Binding-site contacts:
Ligand atom N4 contacts residue ASN81 of chain 1.A at 2.6 Å (h-bond).
Ligand atom O3 contacts residue GLN115 of chain 1.A at 3.2 Å (h-bond).
Ligand atom C61 contacts residue PRO104 of chain 1.A at 3.7 Å (hydrophobic).
Ligand atom O12 contacts residue CO1 of chain 1.C at 1.9 Å.
Ligand atom O11 contacts residue CO1 of chain 1.C at 2.2 Å.
Ligand atom O6 contacts residue VAL112 of chain 1.A at 3.2 Å.
Ligand atom O21 contacts residue SER66 of chain 1.A at 3.5 Å (h-bond).
Ligand atom C11 contacts residue CO1 of chain 1.C at 3.1 Å.
Ligand atom O6 contacts residue PRO104 of chain 1.A at 3.2 Å.
Ligand atom C1A contacts residue PRO104 of chain 1.A at 3.6 Å (hydrophobic).
Ligand atom C3 contacts residue HIS63 of chain 1.A at 3.7 Å.
Ligand atom O10 contacts residue PRO104 of chain 1.A at 3.7 Å.
Ligand atom C41 contacts residue SER137 of chain 1.A at 3.6 Å.
Ligand atom C7 contacts residue LEU169 of chain 2.A at 3.8 Å (hydrophobic).
Ligand atom C9 contacts residue ARG103 of chain 1.A at 3.7 Å.
Ligand atom N21 contacts residue VAL112 of chain 1.A at 3.7 Å.
Ligand atom C1B contacts residue CO1 of chain 1.C at 3.3 Å.
Ligand atom O1 contacts residue VAL112 of chain 1.A at 3.4 Å.
Ligand atom C43 contacts residue ILE133 of chain 1.A at 3.8 Å (hydrophobic).
Ligand atom C10 contacts residue PRO104 of chain 1.A at 3.4 Å (hydrophobic).
Ligand atom C9 contacts residue LEU173 of chain 2.A at 3.7 Å (hydrophobic).
Ligand atom O10 contacts residue ARG103 of chain 1.A at 3.3 Å.
Ligand atom O21 contacts residue GLN115 of chain 1.A at 3.1 Å (h-bond).
Ligand atom O12 contacts residue HIS99 of chain 1.A at 2.8 Å (h-bond).
Ligand atom C4 contacts residue ASN81 of chain 1.A at 3.6 Å.
Ligand atom C12 contacts residue CO1 of chain 1.C at 2.9 Å.
Ligand atom O1C contacts residue PHE85 of chain 1.A at 3.4 Å.
Ligand atom O21 contacts residue HIS63 of chain 1.A at 3.2 Å (h-bond).
Ligand atom C3 contacts residue GLN115 of chain 1.A at 3.5 Å.
Ligand atom C43 contacts residue ASN81 of chain 1.A at 3.0 Å.
Ligand atom C42 contacts residue PHE85 of chain 1.A at 3.3 Å (hydrophobic).
Ligand atom C42 contacts residue ASN81 of chain 1.A at 3.3 Å.
Ligand atom C21 contacts residue HIS63 of chain 1.A at 3.8 Å.
Ligand atom O10 contacts residue THR102 of chain 1.A at 3.6 Å.
Ligand atom C5 contacts residue GLN115 of chain 1.A at 3.6 Å.
Ligand atom C43 contacts residue SER137 of chain 1.A at 3.3 Å.
Ligand atom O3 contacts residue HIS63 of chain 1.A at 2.8 Å (h-bond).
Ligand atom C9 contacts residue MET176 of chain 2.A at 3.4 Å (hydrophobic).
Ligand atom C4 contacts residue GLN115 of chain 1.A at 3.5 Å.
Ligand atom O3 contacts residue ASN81 of chain 1.A at 2.7 Å (h-bond).

Sequence of chain 1.A:
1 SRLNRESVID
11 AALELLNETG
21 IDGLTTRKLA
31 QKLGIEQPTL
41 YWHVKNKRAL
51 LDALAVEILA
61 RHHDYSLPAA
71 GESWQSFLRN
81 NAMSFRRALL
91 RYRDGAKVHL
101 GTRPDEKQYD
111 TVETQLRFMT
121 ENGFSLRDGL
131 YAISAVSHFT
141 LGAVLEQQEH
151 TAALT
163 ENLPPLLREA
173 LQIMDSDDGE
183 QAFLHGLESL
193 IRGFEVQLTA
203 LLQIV

This protein binds this small molecule.
Small molecule (SMILES): CN(C)C1C(O)=C(C(N)=O)C(=O)[C@@]2(O)C(O)=C3C(=O)c4c(O)cccc4[C@@](C)(O)[C@H]3C[C@@H]12

Sequence of chain 2.A:
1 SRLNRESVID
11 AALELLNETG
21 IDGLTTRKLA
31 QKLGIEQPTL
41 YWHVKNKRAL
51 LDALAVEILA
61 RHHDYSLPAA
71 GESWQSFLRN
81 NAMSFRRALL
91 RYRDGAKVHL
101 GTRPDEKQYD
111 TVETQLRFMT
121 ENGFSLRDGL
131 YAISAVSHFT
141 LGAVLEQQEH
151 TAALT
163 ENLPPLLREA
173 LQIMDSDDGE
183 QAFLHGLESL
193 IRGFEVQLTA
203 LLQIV